Sequence of chain 1.B:
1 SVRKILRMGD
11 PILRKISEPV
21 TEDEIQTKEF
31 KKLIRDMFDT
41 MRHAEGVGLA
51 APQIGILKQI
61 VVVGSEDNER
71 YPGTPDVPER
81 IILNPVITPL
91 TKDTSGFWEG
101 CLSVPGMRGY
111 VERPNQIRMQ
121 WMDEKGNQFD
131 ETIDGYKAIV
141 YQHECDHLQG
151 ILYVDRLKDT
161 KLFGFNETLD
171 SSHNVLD

Binding-site contacts:
Ligand atom C contacts residue VAL140 of chain 1.B at 4.5 Å (hydrophobic).
Ligand atom C contacts residue VAL47 of chain 1.B at 4.3 Å (hydrophobic).
Ligand atom N contacts residue VAL47 of chain 1.B at 4.0 Å.
Ligand atom C contacts residue GLY100 of chain 1.B at 4.4 Å.
Ligand atom CA contacts residue VAL140 of chain 1.B at 3.8 Å (hydrophobic).
Ligand atom N contacts residue GLU144 of chain 1.B at 3.5 Å (salt-bridge).
Ligand atom C contacts residue HIS143 of chain 1.B at 4.3 Å.
Ligand atom OXT contacts residue GLU99 of chain 1.B at 3.2 Å.
Ligand atom CA contacts residue GLU144 of chain 1.B at 4.4 Å.
Ligand atom OXT contacts residue TYR71 of chain 1.B at 3.7 Å.
Ligand atom CA contacts residue FMT1 of chain 1.J at 4.0 Å.
Ligand atom N contacts residue GLY100 of chain 1.B at 4.0 Å.
Ligand atom C contacts residue TYR71 of chain 1.B at 3.9 Å (hydrophobic).
Ligand atom O contacts residue VAL47 of chain 1.B at 4.2 Å.
Ligand atom O contacts residue TYR136 of chain 1.B at 3.4 Å (h-bond).
Ligand atom OXT contacts residue HIS143 of chain 1.B at 3.5 Å (h-bond).
Ligand atom C contacts residue PHE97 of chain 1.B at 4.3 Å (hydrophobic).
Ligand atom C contacts residue TYR136 of chain 1.B at 4.5 Å (hydrophobic).
Ligand atom O contacts residue TYR71 of chain 1.B at 3.6 Å.
Ligand atom CA contacts residue HIS143 of chain 1.B at 4.1 Å.
Ligand atom CA contacts residue VAL47 of chain 1.B at 3.5 Å (hydrophobic).
Ligand atom N contacts residue TYR71 of chain 1.B at 4.4 Å.
Ligand atom O contacts residue PHE97 of chain 1.B at 3.5 Å.
Ligand atom OXT contacts residue PHE97 of chain 1.B at 4.3 Å.
Ligand atom N contacts residue HIS143 of chain 1.B at 3.3 Å.
Ligand atom N contacts residue FMT1 of chain 1.I at 4.4 Å.
Ligand atom C contacts residue GLU99 of chain 1.B at 4.2 Å.
Ligand atom OXT contacts residue GLY100 of chain 1.B at 3.5 Å (h-bond).
Ligand atom O contacts residue VAL140 of chain 1.B at 4.3 Å.
Ligand atom N contacts residue FMT1 of chain 1.J at 3.3 Å.

A protein and the small-molecule ligand that binds it are described below.
Small molecule (SMILES): NCC(=O)O